Binding-site contacts:
Ligand atom O1 contacts residue THR110 of chain 2.B at 3.4 Å (h-bond).
Ligand atom C4A contacts residue GLY303 of chain 2.B at 3.2 Å.
Ligand atom O3P contacts residue GLY232 of chain 2.B at 2.8 Å (h-bond).
Ligand atom O3 contacts residue GLN114 of chain 2.B at 3.4 Å.
Ligand atom O2P contacts residue LYS87 of chain 2.B at 3.0 Å (salt-bridge).
Ligand atom C contacts residue THR110 of chain 2.B at 3.4 Å.
Ligand atom C4A contacts residue LYS87 of chain 2.B at 3.5 Å.
Ligand atom O contacts residue GLU109 of chain 2.B at 2.6 Å (salt-bridge).
Ligand atom O3P contacts residue GLY234 of chain 2.B at 2.8 Å (h-bond).
Ligand atom C5 contacts residue GLY233 of chain 2.B at 3.5 Å.
Ligand atom OXT contacts residue THR110 of chain 2.B at 2.6 Å (h-bond).
Ligand atom O3 contacts residue ALA112 of chain 2.B at 3.3 Å.
Ligand atom C3 contacts residue THR190 of chain 2.B at 3.5 Å.
Ligand atom O4P contacts residue LYS87 of chain 2.B at 3.3 Å (salt-bridge).
Ligand atom O1P contacts residue HIS86 of chain 2.B at 3.1 Å (h-bond).
Ligand atom O3P contacts residue SER235 of chain 2.B at 3.5 Å (h-bond).
Ligand atom O1 contacts residue HIS115 of chain 2.B at 2.8 Å (h-bond).
Ligand atom C5M contacts residue GLY303 of chain 2.B at 3.5 Å.
Ligand atom C contacts residue GLY111 of chain 2.B at 3.4 Å.
Ligand atom N contacts residue LYS87 of chain 2.B at 3.0 Å (salt-bridge).
Ligand atom N1 contacts residue SER377 of chain 2.B at 2.6 Å (h-bond).
Ligand atom C61 contacts residue SER377 of chain 2.B at 3.3 Å.
Ligand atom O2P contacts residue THR190 of chain 2.B at 2.5 Å (h-bond).
Ligand atom P contacts residue SER235 of chain 2.B at 3.4 Å.
Ligand atom O2P contacts residue SER235 of chain 2.B at 2.8 Å (h-bond).
Ligand atom C61 contacts residue CYS230 of chain 2.B at 3.5 Å (hydrophobic).
Ligand atom C6 contacts residue LEU166 of chain 2.B at 3.5 Å (hydrophobic).
Ligand atom O1 contacts residue GLN114 of chain 2.B at 2.7 Å (h-bond).
Ligand atom C4 contacts residue THR190 of chain 2.B at 3.5 Å.
Ligand atom C2 contacts residue GLU109 of chain 2.B at 3.5 Å.
Ligand atom C contacts residue ALA112 of chain 2.B at 3.4 Å (hydrophobic).
Ligand atom O3P contacts residue GLY233 of chain 2.B at 3.0 Å (h-bond).
Ligand atom OXT contacts residue GLY111 of chain 2.B at 2.5 Å (h-bond).
Ligand atom N2 contacts residue LYS87 of chain 2.B at 3.4 Å.
Ligand atom C contacts residue HIS115 of chain 2.B at 3.5 Å.
Ligand atom O1 contacts residue GLY113 of chain 2.B at 3.3 Å (h-bond).
Ligand atom N1 contacts residue GLU350 of chain 2.B at 3.5 Å.
Ligand atom O2P contacts residue GLY234 of chain 2.B at 3.5 Å (h-bond).
Ligand atom O1P contacts residue ASN236 of chain 2.B at 2.8 Å (h-bond).
Ligand atom O1P contacts residue SER235 of chain 2.B at 3.1 Å (h-bond).

Sequence of chain 2.B:
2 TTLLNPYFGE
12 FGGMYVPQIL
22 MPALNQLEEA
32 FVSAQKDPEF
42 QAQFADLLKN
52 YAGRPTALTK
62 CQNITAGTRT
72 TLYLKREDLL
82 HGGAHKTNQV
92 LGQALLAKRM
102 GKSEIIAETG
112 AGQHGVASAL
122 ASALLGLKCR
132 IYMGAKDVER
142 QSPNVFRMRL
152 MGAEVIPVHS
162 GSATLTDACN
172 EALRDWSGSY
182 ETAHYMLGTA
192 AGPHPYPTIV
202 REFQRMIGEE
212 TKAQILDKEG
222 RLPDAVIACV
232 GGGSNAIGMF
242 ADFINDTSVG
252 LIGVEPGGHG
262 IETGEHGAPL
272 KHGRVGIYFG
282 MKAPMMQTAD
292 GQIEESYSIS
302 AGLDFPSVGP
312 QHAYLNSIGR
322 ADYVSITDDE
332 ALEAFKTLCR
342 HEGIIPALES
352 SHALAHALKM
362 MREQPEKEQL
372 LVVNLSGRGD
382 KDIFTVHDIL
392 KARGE

The small molecule below binds the protein below.
Small molecule (SMILES): Cc1ncc(COP(=O)(O)O)c(C/N=C(\CNc2ccccc2O)C(=O)O)c1O